The protein below binds the small molecule below.
Small molecule (SMILES): c1ccc2[nH]ccc2c1

Binding-site contacts:
Ligand atom C2 contacts residue LEU307 of chain 5.A at 4.4 Å (hydrophobic).
Ligand atom C8 contacts residue HIS208 of chain 5.A at 4.2 Å.
Ligand atom C9 contacts residue ASN297 of chain 5.A at 4.5 Å.
Ligand atom C8 contacts residue LEU307 of chain 5.A at 4.4 Å (hydrophobic).
Ligand atom C9 contacts residue LEU307 of chain 5.A at 3.9 Å (hydrophobic).
Ligand atom N1 contacts residue ASP205 of chain 5.A at 3.4 Å (salt-bridge).
Ligand atom C2 contacts residue ASN201 of chain 5.A at 3.4 Å.
Ligand atom C9 contacts residue VAL209 of chain 5.A at 4.2 Å (hydrophobic).
Ligand atom C4 contacts residue HIS295 of chain 5.A at 4.1 Å.
Ligand atom C8 contacts residue VAL209 of chain 5.A at 4.0 Å (hydrophobic).
Ligand atom N1 contacts residue PHE202 of chain 5.A at 4.2 Å.
Ligand atom C7 contacts residue ASP205 of chain 5.A at 3.9 Å.
Ligand atom C4 contacts residue VAL209 of chain 5.A at 4.2 Å (hydrophobic).
Ligand atom C6 contacts residue HIS295 of chain 5.A at 4.4 Å.
Ligand atom C6 contacts residue VAL209 of chain 5.A at 3.8 Å (hydrophobic).
Ligand atom C6 contacts residue LEU253 of chain 5.A at 4.0 Å (hydrophobic).
Ligand atom C3 contacts residue LEU307 of chain 5.A at 3.9 Å (hydrophobic).
Ligand atom C7 contacts residue VAL209 of chain 5.A at 3.9 Å (hydrophobic).
Ligand atom C7 contacts residue ALA206 of chain 5.A at 4.2 Å (hydrophobic).
Ligand atom C2 contacts residue PHE202 of chain 5.A at 4.1 Å (hydrophobic).
Ligand atom C5 contacts residue HIS295 of chain 5.A at 3.7 Å.
Ligand atom N1 contacts residue ASN297 of chain 5.A at 3.9 Å.
Ligand atom N1 contacts residue ASN201 of chain 5.A at 3.4 Å (h-bond).
Ligand atom C2 contacts residue HIS208 of chain 5.A at 3.7 Å.
Ligand atom C7 contacts residue ASN297 of chain 5.A at 3.5 Å.
Ligand atom C2 contacts residue ASP205 of chain 5.A at 4.4 Å.
Ligand atom C5 contacts residue VAL209 of chain 5.A at 4.0 Å (hydrophobic).
Ligand atom C3 contacts residue HIS208 of chain 5.A at 4.2 Å.
Ligand atom C8 contacts residue ASP205 of chain 5.A at 3.8 Å.
Ligand atom C4 contacts residue LEU307 of chain 5.A at 4.1 Å (hydrophobic).
Ligand atom N1 contacts residue HIS208 of chain 5.A at 3.7 Å.
Ligand atom C3 contacts residue ASN201 of chain 5.A at 4.3 Å.
Ligand atom C9 contacts residue HIS208 of chain 5.A at 4.5 Å.
Ligand atom C6 contacts residue ASN297 of chain 5.A at 4.0 Å.
Ligand atom C8 contacts residue ASN297 of chain 5.A at 3.8 Å.

Sequence of chain 5.A:
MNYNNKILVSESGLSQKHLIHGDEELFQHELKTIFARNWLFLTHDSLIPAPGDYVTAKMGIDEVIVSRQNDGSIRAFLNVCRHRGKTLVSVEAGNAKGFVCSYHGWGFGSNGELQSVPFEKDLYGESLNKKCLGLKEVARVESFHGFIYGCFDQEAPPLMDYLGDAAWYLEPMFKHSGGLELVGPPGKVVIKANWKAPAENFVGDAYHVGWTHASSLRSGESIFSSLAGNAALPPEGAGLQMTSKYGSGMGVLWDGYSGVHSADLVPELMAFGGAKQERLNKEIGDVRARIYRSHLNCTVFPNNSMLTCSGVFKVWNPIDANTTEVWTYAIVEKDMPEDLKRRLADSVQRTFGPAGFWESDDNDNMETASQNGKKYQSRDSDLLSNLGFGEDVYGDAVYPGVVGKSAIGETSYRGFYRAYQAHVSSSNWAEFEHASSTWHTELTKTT